Sequence of chain 1.A:
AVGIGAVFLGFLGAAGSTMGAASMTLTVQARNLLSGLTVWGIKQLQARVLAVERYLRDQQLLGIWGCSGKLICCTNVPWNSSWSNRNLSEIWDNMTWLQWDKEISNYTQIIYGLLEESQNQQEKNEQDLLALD

Binding-site contacts:
Ligand atom C7 contacts residue ASN126 of chain 1.A at 3.5 Å.
Ligand atom C8 contacts residue LYS122 of chain 1.A at 3.9 Å.
Ligand atom C5 contacts residue ASN126 of chain 1.A at 3.7 Å.
Ligand atom C3 contacts residue ASN126 of chain 1.A at 3.8 Å.
Ligand atom C7 contacts residue GLU123 of chain 1.A at 4.2 Å.
Ligand atom C4 contacts residue ASN126 of chain 1.A at 4.2 Å.
Ligand atom O7 contacts residue TYR127 of chain 1.A at 4.2 Å.
Ligand atom C2 contacts residue ASN126 of chain 1.A at 2.5 Å.
Ligand atom O7 contacts residue ASN126 of chain 1.A at 3.7 Å.
Ligand atom N2 contacts residue ASN126 of chain 1.A at 2.9 Å (h-bond).
Ligand atom C1 contacts residue ASN126 of chain 1.A at 1.4 Å.
Ligand atom C8 contacts residue GLU123 of chain 1.A at 3.2 Å.
Ligand atom O5 contacts residue ASN126 of chain 1.A at 2.4 Å (h-bond).

A small-molecule ligand and the protein it binds are described below.
Small molecule (SMILES): CC(=O)N[C@@H]1[C@@H](O)[C@H](O)[C@@H](CO)O[C@H]1O